A small-molecule ligand and the protein it binds are described below.
Small molecule (SMILES): CC(=O)N[C@@H]1[C@@H](O)[C@H](O)[C@@H](CO)O[C@H]1O

Binding-site contacts:
Ligand atom C6 contacts residue ASN318 of chain 56.H at 3.2 Å.
Ligand atom O6 contacts residue ASN318 of chain 56.H at 2.6 Å (h-bond).
Ligand atom C6 contacts residue SER284 of chain 56.H at 3.5 Å.
Ligand atom O6 contacts residue SER284 of chain 56.H at 2.6 Å (h-bond).

Sequence of chain 56.H:
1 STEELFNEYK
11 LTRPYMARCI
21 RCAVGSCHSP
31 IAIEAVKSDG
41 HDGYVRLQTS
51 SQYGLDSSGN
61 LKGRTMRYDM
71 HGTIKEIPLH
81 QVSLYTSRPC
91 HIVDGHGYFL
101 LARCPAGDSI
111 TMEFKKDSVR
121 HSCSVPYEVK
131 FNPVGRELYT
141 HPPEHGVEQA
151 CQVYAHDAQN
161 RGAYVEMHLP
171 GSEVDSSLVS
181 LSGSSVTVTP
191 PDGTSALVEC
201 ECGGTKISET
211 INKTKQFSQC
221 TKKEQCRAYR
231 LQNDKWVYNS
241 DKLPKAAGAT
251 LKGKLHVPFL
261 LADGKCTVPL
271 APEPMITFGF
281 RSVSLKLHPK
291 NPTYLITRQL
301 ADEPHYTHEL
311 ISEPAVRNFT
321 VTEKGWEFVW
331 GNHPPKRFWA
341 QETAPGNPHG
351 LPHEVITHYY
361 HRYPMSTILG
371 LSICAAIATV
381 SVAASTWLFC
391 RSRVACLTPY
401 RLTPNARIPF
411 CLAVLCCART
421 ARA